A small-molecule ligand and the protein it binds are described below.
Small molecule (SMILES): CC(=O)N[C@@H]1[C@@H](O)[C@H](O)[C@@H](CO)O[C@H]1O

Binding-site contacts:
Ligand atom C3 contacts residue ASN96 of chain 1.B at 3.8 Å.
Ligand atom O7 contacts residue ASN96 of chain 1.B at 4.0 Å.
Ligand atom C8 contacts residue SER92 of chain 1.B at 3.3 Å.
Ligand atom O7 contacts residue SER92 of chain 1.B at 4.0 Å.
Ligand atom N2 contacts residue ASN96 of chain 1.B at 3.0 Å (h-bond).
Ligand atom C8 contacts residue SER117 of chain 1.B at 3.4 Å.
Ligand atom N2 contacts residue LYS120 of chain 1.B at 3.6 Å.
Ligand atom C7 contacts residue ASN96 of chain 1.B at 3.7 Å.
Ligand atom C5 contacts residue ASN96 of chain 1.B at 3.7 Å.
Ligand atom C1 contacts residue LYS120 of chain 1.B at 4.1 Å.
Ligand atom C1 contacts residue ASN93 of chain 1.B at 3.5 Å.
Ligand atom O5 contacts residue ASN93 of chain 1.B at 3.8 Å.
Ligand atom C7 contacts residue LYS120 of chain 1.B at 4.4 Å.
Ligand atom O5 contacts residue ASN96 of chain 1.B at 2.3 Å (h-bond).
Ligand atom C2 contacts residue ASN96 of chain 1.B at 2.5 Å.
Ligand atom C2 contacts residue ASN93 of chain 1.B at 3.4 Å.
Ligand atom C8 contacts residue ASN93 of chain 1.B at 4.3 Å.
Ligand atom C4 contacts residue ASN96 of chain 1.B at 4.2 Å.
Ligand atom C7 contacts residue ASN93 of chain 1.B at 3.7 Å.
Ligand atom C7 contacts residue SER92 of chain 1.B at 4.1 Å.
Ligand atom N2 contacts residue ASN93 of chain 1.B at 3.9 Å.
Ligand atom C8 contacts residue LYS120 of chain 1.B at 4.3 Å.
Ligand atom C1 contacts residue ASN96 of chain 1.B at 1.4 Å.
Ligand atom C2 contacts residue LYS120 of chain 1.B at 4.4 Å.
Ligand atom O7 contacts residue ASN93 of chain 1.B at 3.0 Å (h-bond).

Sequence of chain 1.B:
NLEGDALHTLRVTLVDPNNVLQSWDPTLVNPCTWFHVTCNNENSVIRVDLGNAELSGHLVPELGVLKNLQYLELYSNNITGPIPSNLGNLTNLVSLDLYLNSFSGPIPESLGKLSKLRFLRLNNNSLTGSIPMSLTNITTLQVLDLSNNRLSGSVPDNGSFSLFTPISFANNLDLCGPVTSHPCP